This protein binds this small molecule.
Small molecule (SMILES): CC(=O)N[C@H]1[C@H](O[C@H]2[C@H](O)[C@@H](NC(C)=O)CO[C@@H]2CO)O[C@H](CO)[C@@H](O)[C@@H]1O

Binding-site contacts:
Ligand atom C7 contacts residue PHE342 of chain 1.G at 4.3 Å (hydrophobic).
Ligand atom C1 contacts residue ASN343 of chain 1.G at 1.5 Å.
Ligand atom N2 contacts residue PHE342 of chain 1.G at 4.3 Å.
Ligand atom C8 contacts residue PHE338 of chain 1.G at 3.9 Å (hydrophobic).
Ligand atom O7 contacts residue GLY339 of chain 1.G at 3.5 Å.
Ligand atom O5 contacts residue ASN343 of chain 1.G at 2.4 Å (h-bond).
Ligand atom O7 contacts residue ASN343 of chain 1.G at 4.1 Å.
Ligand atom C7 contacts residue GLY339 of chain 1.G at 3.8 Å.
Ligand atom C8 contacts residue PHE342 of chain 1.G at 3.6 Å (hydrophobic).
Ligand atom C5 contacts residue ASN343 of chain 1.G at 3.8 Å.
Ligand atom C8 contacts residue GLY339 of chain 1.G at 3.9 Å.
Ligand atom C7 contacts residue ASN343 of chain 1.G at 3.7 Å.
Ligand atom C4 contacts residue ASN343 of chain 1.G at 4.3 Å.
Ligand atom C2 contacts residue ASN343 of chain 1.G at 2.5 Å.
Ligand atom C3 contacts residue ASN343 of chain 1.G at 3.9 Å.
Ligand atom N2 contacts residue ASN343 of chain 1.G at 3.0 Å (h-bond).

Sequence of chain 1.G:
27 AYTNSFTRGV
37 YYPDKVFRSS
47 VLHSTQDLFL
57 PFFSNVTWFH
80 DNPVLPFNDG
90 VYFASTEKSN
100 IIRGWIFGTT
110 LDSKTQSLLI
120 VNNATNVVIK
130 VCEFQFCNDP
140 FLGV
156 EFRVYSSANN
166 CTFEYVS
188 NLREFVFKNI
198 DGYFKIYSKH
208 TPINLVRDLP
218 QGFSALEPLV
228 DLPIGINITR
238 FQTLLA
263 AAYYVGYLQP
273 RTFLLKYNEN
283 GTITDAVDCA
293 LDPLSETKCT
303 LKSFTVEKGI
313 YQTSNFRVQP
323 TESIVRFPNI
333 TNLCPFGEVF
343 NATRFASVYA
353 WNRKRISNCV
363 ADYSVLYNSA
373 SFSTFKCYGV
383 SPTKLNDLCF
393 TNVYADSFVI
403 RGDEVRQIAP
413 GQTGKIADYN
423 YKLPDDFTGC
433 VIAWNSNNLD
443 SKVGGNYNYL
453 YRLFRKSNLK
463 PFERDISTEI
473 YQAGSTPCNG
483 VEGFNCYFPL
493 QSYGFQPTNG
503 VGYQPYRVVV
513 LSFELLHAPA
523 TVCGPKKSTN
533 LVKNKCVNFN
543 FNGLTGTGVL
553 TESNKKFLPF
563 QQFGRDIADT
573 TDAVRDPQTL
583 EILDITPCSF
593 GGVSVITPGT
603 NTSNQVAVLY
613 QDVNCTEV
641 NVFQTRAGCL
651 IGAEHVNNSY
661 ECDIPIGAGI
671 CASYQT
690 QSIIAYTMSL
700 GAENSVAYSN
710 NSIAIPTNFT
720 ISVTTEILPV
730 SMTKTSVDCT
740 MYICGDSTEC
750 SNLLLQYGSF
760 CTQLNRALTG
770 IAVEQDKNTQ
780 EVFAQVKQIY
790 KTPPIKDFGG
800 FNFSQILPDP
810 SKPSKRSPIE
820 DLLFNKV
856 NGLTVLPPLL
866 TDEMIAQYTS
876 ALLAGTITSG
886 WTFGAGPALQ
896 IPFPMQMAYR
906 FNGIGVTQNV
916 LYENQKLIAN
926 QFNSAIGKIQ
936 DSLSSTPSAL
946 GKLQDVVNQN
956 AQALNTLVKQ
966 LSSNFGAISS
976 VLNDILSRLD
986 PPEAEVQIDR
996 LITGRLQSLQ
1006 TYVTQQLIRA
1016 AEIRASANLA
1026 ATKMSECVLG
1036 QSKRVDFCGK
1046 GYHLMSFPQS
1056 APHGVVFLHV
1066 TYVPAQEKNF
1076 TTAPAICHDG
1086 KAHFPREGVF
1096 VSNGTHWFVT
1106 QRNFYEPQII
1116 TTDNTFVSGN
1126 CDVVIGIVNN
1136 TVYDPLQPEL